Binding-site contacts:
Ligand atom O3B contacts residue GLY142 of chain 1.B at 3.5 Å (h-bond).
Ligand atom O2G contacts residue GLY142 of chain 1.B at 3.0 Å (h-bond).
Ligand atom C6 contacts residue GLN15 of chain 1.B at 3.6 Å.
Ligand atom O4' contacts residue SER138 of chain 1.B at 3.3 Å (h-bond).
Ligand atom N3 contacts residue ASN204 of chain 1.B at 3.0 Å (h-bond).
Ligand atom C2 contacts residue ASN226 of chain 1.B at 3.6 Å.
Ligand atom N3 contacts residue VAL169 of chain 1.B at 3.8 Å.
Ligand atom N1 contacts residue TYR222 of chain 1.B at 3.2 Å.
Ligand atom O1G contacts residue ALA97 of chain 1.B at 3.0 Å (h-bond).
Ligand atom O3G contacts residue MG1 of chain 1.F at 2.5 Å.
Ligand atom O1B contacts residue GLY10 of chain 1.B at 3.7 Å.
Ligand atom PB contacts residue THR143 of chain 1.B at 3.3 Å.
Ligand atom C6 contacts residue ASN226 of chain 1.B at 3.3 Å.
Ligand atom O1A contacts residue GLN11 of chain 1.B at 3.1 Å.
Ligand atom N2 contacts residue ASN204 of chain 1.B at 2.6 Å (h-bond).
Ligand atom O2G contacts residue ASN99 of chain 1.B at 2.9 Å (h-bond).
Ligand atom O2B contacts residue GLY10 of chain 1.B at 3.2 Å.
Ligand atom C2 contacts residue TYR222 of chain 1.B at 3.5 Å (hydrophobic).
Ligand atom C2 contacts residue ASN204 of chain 1.B at 3.4 Å.
Ligand atom O1B contacts residue MG1 of chain 1.F at 2.4 Å.
Ligand atom O2B contacts residue GLY144 of chain 1.B at 2.7 Å (h-bond).
Ligand atom O2B contacts residue THR143 of chain 1.B at 2.7 Å (h-bond).
Ligand atom O3' contacts residue GLU181 of chain 1.B at 3.3 Å (salt-bridge).
Ligand atom O3B contacts residue THR143 of chain 1.B at 3.1 Å (h-bond).
Ligand atom PB contacts residue GLY10 of chain 1.B at 3.9 Å.
Ligand atom O6 contacts residue GLN15 of chain 1.B at 2.5 Å (h-bond).
Ligand atom C4' contacts residue SER138 of chain 1.B at 3.2 Å.
Ligand atom N2 contacts residue ASN226 of chain 1.B at 2.9 Å (h-bond).
Ligand atom O6 contacts residue TYR222 of chain 1.B at 3.8 Å.
Ligand atom O1G contacts residue THR143 of chain 1.B at 3.4 Å.
Ligand atom O1B contacts residue GLN11 of chain 1.B at 3.2 Å (h-bond).
Ligand atom PG contacts residue GLY142 of chain 1.B at 3.9 Å.
Ligand atom O2A contacts residue CYS12 of chain 1.B at 3.3 Å (h-bond).
Ligand atom PB contacts residue MG1 of chain 1.F at 3.7 Å.
Ligand atom PG contacts residue MG1 of chain 1.F at 3.5 Å.
Ligand atom O2A contacts residue GLN11 of chain 1.B at 3.5 Å (h-bond).
Ligand atom O6 contacts residue ASN226 of chain 1.B at 3.1 Å (h-bond).
Ligand atom O3B contacts residue MG1 of chain 1.F at 3.8 Å.
Ligand atom N1 contacts residue ASN226 of chain 1.B at 2.7 Å (h-bond).
Ligand atom C6 contacts residue TYR222 of chain 1.B at 3.7 Å (hydrophobic).

Sequence of chain 1.B:
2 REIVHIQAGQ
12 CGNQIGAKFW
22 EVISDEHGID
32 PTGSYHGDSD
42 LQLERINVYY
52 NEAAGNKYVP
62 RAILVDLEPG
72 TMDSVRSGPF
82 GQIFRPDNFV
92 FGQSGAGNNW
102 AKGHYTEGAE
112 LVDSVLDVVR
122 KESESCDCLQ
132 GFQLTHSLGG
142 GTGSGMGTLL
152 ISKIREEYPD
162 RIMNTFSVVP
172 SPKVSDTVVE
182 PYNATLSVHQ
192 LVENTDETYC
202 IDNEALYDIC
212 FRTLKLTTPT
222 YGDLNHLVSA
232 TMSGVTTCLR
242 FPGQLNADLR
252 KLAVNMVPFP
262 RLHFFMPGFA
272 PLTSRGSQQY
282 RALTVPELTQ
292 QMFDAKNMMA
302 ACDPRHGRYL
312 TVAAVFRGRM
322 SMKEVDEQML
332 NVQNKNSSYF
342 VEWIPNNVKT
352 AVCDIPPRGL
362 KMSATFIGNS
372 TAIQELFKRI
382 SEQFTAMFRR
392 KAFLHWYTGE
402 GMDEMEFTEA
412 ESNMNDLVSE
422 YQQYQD

This protein binds this small molecule.
Small molecule (SMILES): Nc1nc2c(ncn2[C@@H]2O[C@H](CO[P](=O)(O)C[P](=O)(O)OP(=O)(O)O)[C@@H](O)[C@H]2O)c(=O)[nH]1